Binding-site contacts:
Ligand atom O7 contacts residue ASN23 of chain 1.A at 3.0 Å.
Ligand atom C2 contacts residue ASN23 of chain 1.A at 2.5 Å.
Ligand atom O5 contacts residue ASN23 of chain 1.A at 2.4 Å (h-bond).
Ligand atom C1 contacts residue ASN23 of chain 1.A at 1.4 Å.
Ligand atom C4 contacts residue ASN23 of chain 1.A at 4.2 Å.
Ligand atom C8 contacts residue ASN23 of chain 1.A at 4.3 Å.
Ligand atom N2 contacts residue ASN23 of chain 1.A at 2.9 Å (h-bond).
Ligand atom C7 contacts residue ASN23 of chain 1.A at 3.1 Å.
Ligand atom C3 contacts residue ASN23 of chain 1.A at 3.8 Å.
Ligand atom C5 contacts residue ASN23 of chain 1.A at 3.7 Å.
Ligand atom O7 contacts residue THR15 of chain 1.A at 4.3 Å.

The protein below binds the small molecule below.
Small molecule (SMILES): CC(=O)N[C@@H]1[C@@H](O)[C@H](O)[C@@H](CO)O[C@H]1O

Sequence of chain 1.A:
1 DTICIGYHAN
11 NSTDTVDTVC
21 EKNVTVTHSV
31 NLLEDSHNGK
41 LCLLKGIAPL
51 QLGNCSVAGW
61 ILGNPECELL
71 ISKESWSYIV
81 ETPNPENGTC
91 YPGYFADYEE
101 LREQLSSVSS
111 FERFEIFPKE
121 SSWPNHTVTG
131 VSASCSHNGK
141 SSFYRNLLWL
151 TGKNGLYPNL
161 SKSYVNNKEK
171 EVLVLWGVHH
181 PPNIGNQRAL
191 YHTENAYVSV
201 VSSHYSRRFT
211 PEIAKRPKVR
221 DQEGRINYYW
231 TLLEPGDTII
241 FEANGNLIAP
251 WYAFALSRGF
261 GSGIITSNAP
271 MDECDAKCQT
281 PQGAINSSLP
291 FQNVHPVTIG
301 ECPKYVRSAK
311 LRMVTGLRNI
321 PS